Binding-site contacts:
Ligand atom C51 contacts residue HIS59 of chain 1.C at 3.5 Å.
Ligand atom C48 contacts residue TYR47 of chain 1.C at 3.6 Å (hydrophobic).
Ligand atom O2 contacts residue HIS59 of chain 1.C at 3.2 Å.
Ligand atom C33 contacts residue EDO1 of chain 1.L at 3.4 Å.
Ligand atom C50 contacts residue HIS59 of chain 1.C at 3.2 Å.
Ligand atom C54 contacts residue TRP37 of chain 1.C at 3.5 Å (hydrophobic).
Ligand atom C52 contacts residue HIS64 of chain 1.C at 3.6 Å.
Ligand atom N67 contacts residue TYR61 of chain 1.C at 3.6 Å.
Ligand atom O53 contacts residue HIS64 of chain 1.C at 2.6 Å (h-bond).
Ligand atom C32 contacts residue EDO1 of chain 1.L at 3.6 Å.
Ligand atom N13 contacts residue ASN99 of chain 1.D at 3.0 Å (h-bond).
Ligand atom CL30 contacts residue TYR47 of chain 1.C at 3.5 Å.
Ligand atom C46 contacts residue EDO1 of chain 1.L at 3.5 Å.
Ligand atom C52 contacts residue TRP66 of chain 1.C at 3.5 Å (hydrophobic).
Ligand atom C40 contacts residue TYR47 of chain 1.C at 3.5 Å (hydrophobic).
Ligand atom C54 contacts residue TYR47 of chain 1.C at 3.6 Å (hydrophobic).
Ligand atom C51 contacts residue TRP66 of chain 1.C at 3.4 Å (hydrophobic).
Ligand atom O49 contacts residue TYR47 of chain 1.C at 2.7 Å (h-bond).
Ligand atom C44 contacts residue TYR47 of chain 1.C at 3.6 Å (hydrophobic).
Ligand atom C39 contacts residue ILE58 of chain 1.C at 3.6 Å (hydrophobic).
Ligand atom O53 contacts residue SER60 of chain 1.C at 2.7 Å (h-bond).
Ligand atom O49 contacts residue EDO1 of chain 1.L at 3.6 Å.
Ligand atom O57 contacts residue EDO1 of chain 1.L at 3.4 Å.
Ligand atom C62 contacts residue TYR61 of chain 1.C at 3.3 Å (hydrophobic).
Ligand atom C63 contacts residue TYR61 of chain 1.C at 3.4 Å (hydrophobic).
Ligand atom C4 contacts residue EDO1 of chain 1.L at 3.6 Å.
Ligand atom N47 contacts residue HIS59 of chain 1.C at 3.2 Å (h-bond).
Ligand atom O71 contacts residue HIS59 of chain 1.C at 2.8 Å (h-bond).
Ligand atom S19 contacts residue PRO41 of chain 1.D at 3.4 Å (h-bond).
Ligand atom C9 contacts residue ASN99 of chain 1.D at 3.4 Å.
Ligand atom CL30 contacts residue ASP104 of chain 1.D at 3.4 Å.
Ligand atom C42 contacts residue ASP104 of chain 1.D at 3.4 Å.
Ligand atom N14 contacts residue ASN99 of chain 1.D at 3.5 Å (h-bond).
Ligand atom C27 contacts residue ILE105 of chain 1.D at 3.5 Å (hydrophobic).
Ligand atom O66 contacts residue HIS64 of chain 1.C at 3.3 Å.
Ligand atom C61 contacts residue TYR47 of chain 1.C at 3.7 Å (hydrophobic).
Ligand atom C43 contacts residue ASP104 of chain 1.D at 3.4 Å.
Ligand atom C41 contacts residue TYR47 of chain 1.C at 3.5 Å (hydrophobic).
Ligand atom O8 contacts residue LEU53 of chain 1.D at 3.6 Å.
Ligand atom C64 contacts residue TYR61 of chain 1.C at 3.5 Å (hydrophobic).

Sequence of chain 1.C:
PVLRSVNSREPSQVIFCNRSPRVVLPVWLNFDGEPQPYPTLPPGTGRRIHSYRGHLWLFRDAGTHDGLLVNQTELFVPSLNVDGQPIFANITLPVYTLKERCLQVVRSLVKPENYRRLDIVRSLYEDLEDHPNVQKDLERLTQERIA

This small molecule binds to this protein.
Small molecule (SMILES): Cc1cc([C@H](C(=O)N2C[C@H](O)C[C@H]2C(=O)N[C@@H](CC(=O)NCCOCCOCCOCCNC(=O)C[C@@H]2[NH2+2]=C(c3ccc(Cl)cc3)c3c(sc(C)c3C)-n3c(C)nnc32)c2ccc(Cl)cc2)C(C)C)on1

Sequence of chain 1.D:
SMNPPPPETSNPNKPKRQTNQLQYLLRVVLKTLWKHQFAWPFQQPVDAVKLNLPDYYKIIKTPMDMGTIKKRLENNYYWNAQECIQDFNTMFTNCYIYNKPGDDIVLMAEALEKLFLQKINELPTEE